Binding-site contacts:
Ligand atom C6 contacts residue VAL561 of chain 2.A at 3.5 Å (hydrophobic).
Ligand atom O3G contacts residue ARG806 of chain 2.A at 3.2 Å.
Ligand atom PB contacts residue GLY598 of chain 2.A at 3.5 Å.
Ligand atom C8 contacts residue VAL599 of chain 2.A at 3.7 Å (hydrophobic).
Ligand atom N3B contacts residue THR597 of chain 2.A at 3.0 Å.
Ligand atom O2A contacts residue THR602 of chain 2.A at 2.7 Å.
Ligand atom C4 contacts residue ILE765 of chain 2.A at 3.7 Å (hydrophobic).
Ligand atom PG contacts residue THR597 of chain 2.A at 3.5 Å.
Ligand atom O1A contacts residue GLU603 of chain 2.A at 3.4 Å (salt-bridge).
Ligand atom C8 contacts residue ALA805 of chain 2.A at 3.8 Å (hydrophobic).
Ligand atom N6 contacts residue VAL599 of chain 2.A at 3.1 Å (h-bond).
Ligand atom N7 contacts residue GLY600 of chain 2.A at 3.0 Å (h-bond).
Ligand atom N1 contacts residue ARG559 of chain 2.A at 3.6 Å (salt-bridge).
Ligand atom N3B contacts residue GLY598 of chain 2.A at 3.0 Å (h-bond).
Ligand atom O1B contacts residue THR602 of chain 2.A at 3.3 Å (h-bond).
Ligand atom C2' contacts residue GLU603 of chain 2.A at 3.5 Å.
Ligand atom O3A contacts residue GLY598 of chain 2.A at 3.0 Å.
Ligand atom O1G contacts residue THR597 of chain 2.A at 3.0 Å.
Ligand atom O2A contacts residue GLU603 of chain 2.A at 3.0 Å (salt-bridge).
Ligand atom N1 contacts residue VAL561 of chain 2.A at 2.7 Å (h-bond).
Ligand atom C8 contacts residue GLY600 of chain 2.A at 3.6 Å.
Ligand atom PB contacts residue THR602 of chain 2.A at 3.8 Å.
Ligand atom O1G contacts residue ARG806 of chain 2.A at 3.1 Å.
Ligand atom O1A contacts residue THR602 of chain 2.A at 3.6 Å.
Ligand atom O1A contacts residue LYS601 of chain 2.A at 3.3 Å (salt-bridge).
Ligand atom PG contacts residue ARG806 of chain 2.A at 3.7 Å.
Ligand atom N3 contacts residue GLU603 of chain 2.A at 3.8 Å.
Ligand atom O4' contacts residue ALA805 of chain 2.A at 3.1 Å (h-bond).
Ligand atom C2 contacts residue ARG559 of chain 2.A at 3.1 Å.
Ligand atom PA contacts residue GLU603 of chain 2.A at 3.8 Å.
Ligand atom C2 contacts residue VAL561 of chain 2.A at 3.6 Å (hydrophobic).
Ligand atom C8 contacts residue GLY598 of chain 2.A at 3.2 Å.
Ligand atom N7 contacts residue VAL599 of chain 2.A at 2.9 Å.
Ligand atom N1 contacts residue VAL560 of chain 2.A at 3.3 Å.
Ligand atom O2' contacts residue GLU603 of chain 2.A at 3.6 Å.
Ligand atom N6 contacts residue VAL561 of chain 2.A at 2.7 Å (h-bond).
Ligand atom C5 contacts residue ILE765 of chain 2.A at 3.7 Å (hydrophobic).
Ligand atom O1A contacts residue GLY600 of chain 2.A at 2.7 Å (h-bond).
Ligand atom O2B contacts residue THR602 of chain 2.A at 3.1 Å (h-bond).
Ligand atom C1' contacts residue ALA805 of chain 2.A at 3.6 Å (hydrophobic).

Sequence of chain 2.A:
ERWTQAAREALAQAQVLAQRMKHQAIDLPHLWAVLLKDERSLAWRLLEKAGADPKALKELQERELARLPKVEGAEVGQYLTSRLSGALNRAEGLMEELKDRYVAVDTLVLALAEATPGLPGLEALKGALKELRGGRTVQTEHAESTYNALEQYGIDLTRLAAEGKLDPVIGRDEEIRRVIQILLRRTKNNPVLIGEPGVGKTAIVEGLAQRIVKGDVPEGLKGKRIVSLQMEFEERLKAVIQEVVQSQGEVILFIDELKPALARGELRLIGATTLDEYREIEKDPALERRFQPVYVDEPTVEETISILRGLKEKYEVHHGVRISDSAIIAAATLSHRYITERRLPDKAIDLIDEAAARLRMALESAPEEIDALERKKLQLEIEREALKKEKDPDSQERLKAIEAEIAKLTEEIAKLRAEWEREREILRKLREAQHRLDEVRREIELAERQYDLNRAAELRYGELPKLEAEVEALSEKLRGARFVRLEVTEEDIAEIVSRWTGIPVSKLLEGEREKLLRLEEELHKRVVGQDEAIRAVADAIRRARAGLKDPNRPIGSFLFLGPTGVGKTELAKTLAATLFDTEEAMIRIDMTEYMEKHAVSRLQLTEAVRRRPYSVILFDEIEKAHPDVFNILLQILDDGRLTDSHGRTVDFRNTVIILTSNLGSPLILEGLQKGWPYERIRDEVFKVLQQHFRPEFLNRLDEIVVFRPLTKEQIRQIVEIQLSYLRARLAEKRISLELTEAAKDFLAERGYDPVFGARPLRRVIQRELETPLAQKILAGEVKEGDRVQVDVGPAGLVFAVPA

A protein and the small-molecule ligand that binds it are described below.
Small molecule (SMILES): Nc1ncnc2c1ncn2[C@@H]1O[C@H](CO[P](=O)(O)O[P](=O)(O)NP(=O)(O)O)[C@@H](O)[C@H]1O